Sequence of chain 1.C:
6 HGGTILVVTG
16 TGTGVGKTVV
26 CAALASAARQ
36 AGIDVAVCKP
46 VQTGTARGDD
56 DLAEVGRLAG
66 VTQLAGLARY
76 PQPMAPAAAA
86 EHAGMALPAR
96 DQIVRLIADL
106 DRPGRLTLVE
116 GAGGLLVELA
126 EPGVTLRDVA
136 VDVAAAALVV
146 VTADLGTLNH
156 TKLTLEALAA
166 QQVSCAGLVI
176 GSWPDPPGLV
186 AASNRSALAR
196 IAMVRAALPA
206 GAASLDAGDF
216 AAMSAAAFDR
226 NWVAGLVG

Binding-site contacts:
Ligand atom O43 contacts residue GLY151 of chain 1.C at 2.9 Å (h-bond).
Ligand atom O30 contacts residue GLY206 of chain 1.D at 3.4 Å.
Ligand atom O42 contacts residue ASN154 of chain 1.C at 3.0 Å (h-bond).
Ligand atom O43 contacts residue LEU153 of chain 1.C at 2.9 Å (h-bond).
Ligand atom O42 contacts residue GLY151 of chain 1.C at 3.2 Å.
Ligand atom N29 contacts residue GLY176 of chain 1.D at 2.6 Å (h-bond).
Ligand atom N29 contacts residue LEU203 of chain 1.D at 3.5 Å.
Ligand atom C34 contacts residue PRO78 of chain 1.D at 3.1 Å (hydrophobic).
Ligand atom C33 contacts residue ARG52 of chain 1.D at 3.2 Å.
Ligand atom C05 contacts residue CIT1 of chain 1.I at 3.3 Å.
Ligand atom C39 contacts residue ALA80 of chain 1.D at 3.3 Å (hydrophobic).
Ligand atom O30 contacts residue ALA208 of chain 1.D at 2.8 Å (h-bond).
Ligand atom C37 contacts residue THR18 of chain 1.D at 3.5 Å.
Ligand atom O30 contacts residue ALA207 of chain 1.D at 3.2 Å (h-bond).
Ligand atom O43 contacts residue THR152 of chain 1.C at 3.1 Å (h-bond).
Ligand atom C44 contacts residue PRO81 of chain 1.D at 3.7 Å (hydrophobic).
Ligand atom N15 contacts residue CIT1 of chain 1.I at 3.3 Å (h-bond).
Ligand atom C35 contacts residue MET79 of chain 1.D at 3.3 Å (hydrophobic).
Ligand atom C28 contacts residue GLY176 of chain 1.D at 3.2 Å.
Ligand atom C35 contacts residue PRO78 of chain 1.D at 3.6 Å (hydrophobic).
Ligand atom N27 contacts residue GLY206 of chain 1.D at 3.3 Å (h-bond).
Ligand atom C25 contacts residue GLY176 of chain 1.D at 3.0 Å.
Ligand atom C41 contacts residue GLY151 of chain 1.C at 3.4 Å.
Ligand atom N29 contacts residue PRO204 of chain 1.D at 2.7 Å (h-bond).
Ligand atom N27 contacts residue PRO204 of chain 1.D at 3.6 Å (h-bond).
Ligand atom C41 contacts residue LEU153 of chain 1.C at 3.5 Å (hydrophobic).
Ligand atom C34 contacts residue MET79 of chain 1.D at 3.4 Å (hydrophobic).
Ligand atom N27 contacts residue ALA208 of chain 1.D at 3.6 Å (h-bond).
Ligand atom C25 contacts residue SER177 of chain 1.D at 3.6 Å.
Ligand atom O01 contacts residue CIT1 of chain 1.I at 3.4 Å (h-bond).
Ligand atom C44 contacts residue ALA80 of chain 1.D at 3.5 Å (hydrophobic).
Ligand atom O42 contacts residue VAL122 of chain 1.D at 3.6 Å.
Ligand atom C28 contacts residue PRO204 of chain 1.D at 3.6 Å (hydrophobic).
Ligand atom C40 contacts residue ALA80 of chain 1.D at 3.3 Å (hydrophobic).
Ligand atom N27 contacts residue ALA207 of chain 1.D at 2.7 Å (h-bond).
Ligand atom C38 contacts residue GLY151 of chain 1.C at 3.6 Å.
Ligand atom C19 contacts residue CIT1 of chain 1.I at 3.5 Å.
Ligand atom C37 contacts residue LEU150 of chain 1.C at 3.6 Å (hydrophobic).
Ligand atom C26 contacts residue ALA208 of chain 1.D at 3.5 Å (hydrophobic).
Ligand atom C26 contacts residue ALA207 of chain 1.D at 3.4 Å (hydrophobic).

This small molecule binds to this protein.
Small molecule (SMILES): Nc1ccn([C@H]2C[C@H](O)[C@@H](CNC(=O)CC[C@H](NC(=O)CC3CCCC3C(=O)c3ccc(CC(=O)O)cc3)C(=O)O)O2)c(=O)n1

Sequence of chain 1.D:
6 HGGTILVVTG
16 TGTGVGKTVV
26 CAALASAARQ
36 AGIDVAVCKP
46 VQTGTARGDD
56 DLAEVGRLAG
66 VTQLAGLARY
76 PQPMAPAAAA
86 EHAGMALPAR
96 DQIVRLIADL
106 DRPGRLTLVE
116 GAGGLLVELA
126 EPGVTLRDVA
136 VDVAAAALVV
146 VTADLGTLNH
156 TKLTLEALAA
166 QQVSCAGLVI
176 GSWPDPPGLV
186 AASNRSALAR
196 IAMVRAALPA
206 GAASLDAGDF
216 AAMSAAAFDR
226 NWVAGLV